Sequence of chain 1.A:
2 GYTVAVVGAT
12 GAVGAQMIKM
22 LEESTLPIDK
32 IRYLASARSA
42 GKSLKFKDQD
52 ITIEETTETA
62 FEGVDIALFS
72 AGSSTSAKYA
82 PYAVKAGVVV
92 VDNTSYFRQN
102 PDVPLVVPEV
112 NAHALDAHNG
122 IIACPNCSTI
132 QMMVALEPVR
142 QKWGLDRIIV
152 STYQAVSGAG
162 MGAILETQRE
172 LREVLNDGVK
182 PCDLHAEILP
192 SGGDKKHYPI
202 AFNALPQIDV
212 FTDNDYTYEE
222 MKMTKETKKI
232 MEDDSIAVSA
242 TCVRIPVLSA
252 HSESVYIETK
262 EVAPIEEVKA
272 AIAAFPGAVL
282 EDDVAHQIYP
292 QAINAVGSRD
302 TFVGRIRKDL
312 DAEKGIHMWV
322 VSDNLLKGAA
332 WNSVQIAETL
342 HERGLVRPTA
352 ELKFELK

Binding-site contacts:
Ligand atom OXT contacts residue ARG245 of chain 1.A at 2.8 Å (salt-bridge).
Ligand atom C contacts residue CYS128 of chain 1.A at 4.3 Å (hydrophobic).
Ligand atom C contacts residue GLN155 of chain 1.A at 3.6 Å.
Ligand atom CA contacts residue NAP1 of chain 1.E at 4.4 Å.
Ligand atom CG contacts residue NAP1 of chain 1.E at 3.4 Å.
Ligand atom OXT contacts residue GLU220 of chain 1.A at 4.1 Å.
Ligand atom CG contacts residue SER129 of chain 1.A at 4.5 Å.
Ligand atom C contacts residue ARG245 of chain 1.A at 3.5 Å.
Ligand atom OXT contacts residue CYS128 of chain 1.A at 4.1 Å.
Ligand atom CB contacts residue NAP1 of chain 1.E at 3.3 Å.
Ligand atom CB contacts residue HIS252 of chain 1.A at 4.0 Å.
Ligand atom OXT contacts residue ALA156 of chain 1.A at 4.4 Å.
Ligand atom C contacts residue ILE209 of chain 1.A at 4.4 Å (hydrophobic).
Ligand atom OXT contacts residue GLY159 of chain 1.A at 3.4 Å.
Ligand atom CB contacts residue GLY159 of chain 1.A at 3.7 Å.
Ligand atom OD2 contacts residue NAP1 of chain 1.E at 3.2 Å.
Ligand atom CA contacts residue GLY159 of chain 1.A at 3.4 Å.
Ligand atom CG contacts residue CYS128 of chain 1.A at 1.6 Å (hydrophobic).
Ligand atom OXT contacts residue HIS252 of chain 1.A at 2.9 Å (h-bond).
Ligand atom N contacts residue CYS128 of chain 1.A at 3.9 Å.
Ligand atom O contacts residue GLY159 of chain 1.A at 3.8 Å.
Ligand atom N contacts residue ASN127 of chain 1.A at 3.3 Å (h-bond).
Ligand atom OD2 contacts residue CYS128 of chain 1.A at 2.6 Å (h-bond).
Ligand atom O contacts residue GLU220 of chain 1.A at 3.8 Å.
Ligand atom O contacts residue GLN155 of chain 1.A at 3.9 Å.
Ligand atom OD2 contacts residue ASN127 of chain 1.A at 3.6 Å.
Ligand atom O contacts residue ILE209 of chain 1.A at 3.4 Å.
Ligand atom C contacts residue GLY159 of chain 1.A at 3.5 Å.
Ligand atom CA contacts residue GLU220 of chain 1.A at 4.1 Å.
Ligand atom CG contacts residue ASN127 of chain 1.A at 3.9 Å.
Ligand atom CA contacts residue CYS128 of chain 1.A at 3.6 Å (hydrophobic).
Ligand atom CB contacts residue CYS128 of chain 1.A at 2.5 Å (hydrophobic).
Ligand atom C contacts residue HIS252 of chain 1.A at 4.0 Å.
Ligand atom C contacts residue GLU220 of chain 1.A at 3.9 Å.
Ligand atom N contacts residue GLU220 of chain 1.A at 2.9 Å (salt-bridge).
Ligand atom O contacts residue ARG245 of chain 1.A at 2.7 Å (salt-bridge).
Ligand atom OXT contacts residue GLN155 of chain 1.A at 3.0 Å (h-bond).

A protein and the small-molecule ligand that binds it are described below.
Small molecule (SMILES): N[C@H](CC=O)C(=O)O